Binding-site contacts:
Ligand atom O5 contacts residue ARG168 of chain 1.C at 4.3 Å.
Ligand atom C1 contacts residue ILE229 of chain 1.C at 4.1 Å (hydrophobic).
Ligand atom C5 contacts residue ARG168 of chain 1.C at 3.8 Å.
Ligand atom C6 contacts residue VAL188 of chain 1.C at 4.4 Å (hydrophobic).
Ligand atom O6 contacts residue VAL188 of chain 1.C at 3.4 Å.
Ligand atom C8 contacts residue LEU259 of chain 1.C at 4.5 Å (hydrophobic).
Ligand atom C8 contacts residue VAL188 of chain 1.C at 3.8 Å (hydrophobic).
Ligand atom C7 contacts residue ASN230 of chain 1.C at 3.8 Å.
Ligand atom C8 contacts residue THR232 of chain 1.C at 3.8 Å.
Ligand atom C3 contacts residue ASN230 of chain 1.C at 3.7 Å.
Ligand atom N2 contacts residue ARG168 of chain 1.C at 4.4 Å.
Ligand atom C5 contacts residue ASN230 of chain 1.C at 3.7 Å.
Ligand atom C1 contacts residue ASN230 of chain 1.C at 1.4 Å.
Ligand atom O5 contacts residue ASN230 of chain 1.C at 2.3 Å (h-bond).
Ligand atom N2 contacts residue ASN230 of chain 1.C at 2.9 Å (h-bond).
Ligand atom C8 contacts residue THR261 of chain 1.C at 3.7 Å.
Ligand atom N2 contacts residue THR232 of chain 1.C at 4.1 Å.
Ligand atom C6 contacts residue ILE229 of chain 1.C at 4.0 Å (hydrophobic).
Ligand atom C4 contacts residue ASN230 of chain 1.C at 4.1 Å.
Ligand atom O6 contacts residue ILE229 of chain 1.C at 3.5 Å.
Ligand atom O7 contacts residue ASN230 of chain 1.C at 4.2 Å.
Ligand atom C1 contacts residue ARG168 of chain 1.C at 4.3 Å.
Ligand atom C5 contacts residue ILE229 of chain 1.C at 4.2 Å (hydrophobic).
Ligand atom O5 contacts residue ILE229 of chain 1.C at 3.3 Å.
Ligand atom C2 contacts residue ASN230 of chain 1.C at 2.4 Å.
Ligand atom O6 contacts residue ARG168 of chain 1.C at 4.2 Å.

Sequence of chain 1.C:
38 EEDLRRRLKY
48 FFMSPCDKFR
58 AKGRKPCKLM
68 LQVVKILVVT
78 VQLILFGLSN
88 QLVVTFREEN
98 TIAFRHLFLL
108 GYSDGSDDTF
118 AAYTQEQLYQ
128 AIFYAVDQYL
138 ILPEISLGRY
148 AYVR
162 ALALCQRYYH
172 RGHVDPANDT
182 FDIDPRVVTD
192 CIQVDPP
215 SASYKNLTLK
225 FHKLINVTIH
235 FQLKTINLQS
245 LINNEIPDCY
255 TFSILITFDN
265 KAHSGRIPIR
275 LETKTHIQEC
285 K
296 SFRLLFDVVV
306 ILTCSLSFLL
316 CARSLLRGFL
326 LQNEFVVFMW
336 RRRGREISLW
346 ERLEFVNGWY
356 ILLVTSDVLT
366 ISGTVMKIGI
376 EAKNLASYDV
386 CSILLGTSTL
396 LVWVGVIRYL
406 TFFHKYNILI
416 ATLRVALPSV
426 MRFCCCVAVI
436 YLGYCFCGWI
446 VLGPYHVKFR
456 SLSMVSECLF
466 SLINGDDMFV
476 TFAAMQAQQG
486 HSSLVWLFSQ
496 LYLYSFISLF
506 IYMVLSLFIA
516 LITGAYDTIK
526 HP

The small molecule below binds the protein below.
Small molecule (SMILES): CC(=O)N[C@H]1[C@H](O[C@H]2[C@H](O)[C@@H](NC(C)=O)CO[C@@H]2CO)O[C@H](CO)[C@@H](O)[C@@H]1O